Binding-site contacts:
Ligand atom O1 contacts residue CYS82 of chain 1.A at 3.0 Å (h-bond).
Ligand atom C4 contacts residue ARG89 of chain 1.A at 4.2 Å.
Ligand atom C8 contacts residue CYS82 of chain 1.A at 3.2 Å (hydrophobic).
Ligand atom C9 contacts residue TYR78 of chain 1.A at 4.0 Å (hydrophobic).
Ligand atom C2 contacts residue VAL85 of chain 1.A at 3.9 Å (hydrophobic).
Ligand atom C1 contacts residue CYS82 of chain 1.A at 3.9 Å (hydrophobic).
Ligand atom C12 contacts residue LEU260 of chain 1.A at 4.1 Å (hydrophobic).
Ligand atom C3 contacts residue VAL85 of chain 1.A at 4.0 Å (hydrophobic).
Ligand atom O2 contacts residue CYS82 of chain 1.A at 2.8 Å (h-bond).
Ligand atom O3 contacts residue VAL85 of chain 1.A at 3.7 Å.
Ligand atom C9 contacts residue GLN81 of chain 1.A at 4.0 Å.
Ligand atom C2 contacts residue CYS82 of chain 1.A at 3.6 Å (hydrophobic).
Ligand atom C9 contacts residue CYS82 of chain 1.A at 3.7 Å (hydrophobic).
Ligand atom C11 contacts residue HIS261 of chain 1.A at 3.5 Å.
Ligand atom O2 contacts residue GLU86 of chain 1.A at 4.2 Å.
Ligand atom C4 contacts residue VAL85 of chain 1.A at 3.8 Å (hydrophobic).
Ligand atom O5 contacts residue HIS261 of chain 1.A at 3.7 Å.
Ligand atom C12 contacts residue PRO67 of chain 1.A at 3.6 Å (hydrophobic).
Ligand atom C1 contacts residue GLN61 of chain 1.A at 3.7 Å.
Ligand atom C12 contacts residue HIS261 of chain 1.A at 3.8 Å.
Ligand atom C13 contacts residue HIS261 of chain 1.A at 4.0 Å.
Ligand atom C9 contacts residue PRO67 of chain 1.A at 3.9 Å (hydrophobic).
Ligand atom C8 contacts residue GLN81 of chain 1.A at 4.0 Å.
Ligand atom C7 contacts residue CYS82 of chain 1.A at 3.0 Å (hydrophobic).
Ligand atom C5 contacts residue HIS261 of chain 1.A at 4.0 Å.
Ligand atom C8 contacts residue TYR78 of chain 1.A at 4.2 Å (hydrophobic).
Ligand atom C11 contacts residue GLN81 of chain 1.A at 3.7 Å.
Ligand atom C7 contacts residue HIS261 of chain 1.A at 3.7 Å.
Ligand atom C8 contacts residue HIS261 of chain 1.A at 3.7 Å.
Ligand atom O1 contacts residue HIS261 of chain 1.A at 4.0 Å.
Ligand atom O6 contacts residue HIS261 of chain 1.A at 3.4 Å (h-bond).
Ligand atom C11 contacts residue PRO67 of chain 1.A at 3.9 Å (hydrophobic).
Ligand atom O4 contacts residue ARG89 of chain 1.A at 3.2 Å (salt-bridge).
Ligand atom O6 contacts residue ARG89 of chain 1.A at 4.0 Å.
Ligand atom C6 contacts residue HIS261 of chain 1.A at 3.5 Å.
Ligand atom C10 contacts residue PRO67 of chain 1.A at 3.5 Å (hydrophobic).
Ligand atom C13 contacts residue PRO262 of chain 1.A at 3.8 Å (hydrophobic).
Ligand atom O3 contacts residue GLU86 of chain 1.A at 3.1 Å (salt-bridge).
Ligand atom O3 contacts residue ARG89 of chain 1.A at 3.7 Å.
Ligand atom C12 contacts residue SER259 of chain 1.A at 3.9 Å.

The small molecule below binds the protein below.
Small molecule (SMILES): CCCCCCCO[C@@H]1O[C@H](CO)[C@@H](O)[C@H](O)[C@H]1O

Sequence of chain 1.A:
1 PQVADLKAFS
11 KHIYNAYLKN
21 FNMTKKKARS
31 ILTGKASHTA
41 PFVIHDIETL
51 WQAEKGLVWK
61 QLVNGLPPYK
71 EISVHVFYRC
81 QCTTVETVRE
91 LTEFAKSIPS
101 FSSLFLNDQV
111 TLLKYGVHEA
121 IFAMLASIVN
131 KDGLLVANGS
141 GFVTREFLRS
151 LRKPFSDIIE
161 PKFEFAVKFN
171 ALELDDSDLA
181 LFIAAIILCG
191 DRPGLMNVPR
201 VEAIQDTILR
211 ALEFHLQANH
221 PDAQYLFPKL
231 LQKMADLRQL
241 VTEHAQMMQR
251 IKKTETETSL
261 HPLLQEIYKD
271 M